Binding-site contacts:
Ligand atom C31 contacts residue H8Q1 of chain 1.CI at 3.9 Å.
Ligand atom C45 contacts residue H8Q1 of chain 1.CI at 4.4 Å.
Ligand atom C46 contacts residue H8Q1 of chain 1.CI at 4.4 Å.
Ligand atom C43 contacts residue H8Q1 of chain 1.CI at 4.1 Å.
Ligand atom C42 contacts residue H8Q1 of chain 1.CI at 4.4 Å.

This small molecule binds to this protein.
Small molecule (SMILES): CCN(CC)CCS(=O)(=O)[C@@H]1CCN2C(=O)c3coc(n3)CC(=O)C[C@H](O)/C=C(C)/C=C/CNC(=O)/C=C/[C@@H](C)[C@@H](C(C)C)OC(=O)[C@@H]12